Sequence of chain 1.A:
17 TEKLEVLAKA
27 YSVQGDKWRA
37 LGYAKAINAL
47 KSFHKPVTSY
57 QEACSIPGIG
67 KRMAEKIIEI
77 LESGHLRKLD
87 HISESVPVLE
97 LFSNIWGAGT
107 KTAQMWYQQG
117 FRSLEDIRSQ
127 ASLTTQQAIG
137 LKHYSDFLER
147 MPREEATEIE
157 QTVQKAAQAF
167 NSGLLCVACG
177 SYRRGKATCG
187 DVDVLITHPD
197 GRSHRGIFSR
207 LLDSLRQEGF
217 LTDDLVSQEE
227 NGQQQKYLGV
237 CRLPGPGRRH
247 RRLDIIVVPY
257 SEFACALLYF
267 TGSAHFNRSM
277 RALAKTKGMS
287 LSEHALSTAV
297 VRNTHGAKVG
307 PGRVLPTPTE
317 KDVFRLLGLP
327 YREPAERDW

Binding-site contacts:
Ligand atom OP1 contacts residue ARG248 of chain 1.A at 3.7 Å.
Ligand atom N1 contacts residue D3T1 of chain 1.E at 3.8 Å.
Ligand atom O3' contacts residue GLY103 of chain 1.A at 3.4 Å.
Ligand atom C5' contacts residue LEU234 of chain 1.A at 3.8 Å (hydrophobic).
Ligand atom C4' contacts residue GLY103 of chain 1.A at 3.5 Å.
Ligand atom O4' contacts residue LYS232 of chain 1.A at 3.4 Å (salt-bridge).
Ligand atom OP1 contacts residue THR108 of chain 1.A at 2.7 Å (h-bond).
Ligand atom OP2 contacts residue LYS107 of chain 1.A at 3.8 Å.
Ligand atom C4 contacts residue D3T1 of chain 1.E at 3.0 Å.
Ligand atom OP2 contacts residue GLY105 of chain 1.A at 3.6 Å.
Ligand atom OP1 contacts residue GLY103 of chain 1.A at 2.9 Å (h-bond).
Ligand atom C1' contacts residue TYR265 of chain 1.A at 3.3 Å (hydrophobic).
Ligand atom O3' contacts residue TRP102 of chain 1.A at 3.7 Å.
Ligand atom OP1 contacts residue GLY105 of chain 1.A at 2.7 Å (h-bond).
Ligand atom C5 contacts residue D3T1 of chain 1.E at 3.2 Å.
Ligand atom O4 contacts residue D3T1 of chain 1.E at 3.3 Å (h-bond).
Ligand atom OP1 contacts residue LYS107 of chain 1.A at 3.7 Å.
Ligand atom C6 contacts residue D3T1 of chain 1.E at 3.6 Å.
Ligand atom P contacts residue NA1 of chain 1.G at 3.6 Å.
Ligand atom OP1 contacts residue ALA104 of chain 1.A at 3.6 Å (h-bond).
Ligand atom C5' contacts residue GLY105 of chain 1.A at 3.5 Å.
Ligand atom C4' contacts residue ASP250 of chain 1.A at 3.1 Å.
Ligand atom C4' contacts residue TRP102 of chain 1.A at 3.7 Å (hydrophobic).
Ligand atom O5' contacts residue GLY105 of chain 1.A at 3.2 Å (h-bond).
Ligand atom OP2 contacts residue LYS107 of chain 1.A at 3.1 Å (salt-bridge).
Ligand atom O5' contacts residue LYS107 of chain 1.A at 3.6 Å.
Ligand atom C2 contacts residue D3T1 of chain 1.E at 3.7 Å.
Ligand atom OP1 contacts residue LYS107 of chain 1.A at 3.6 Å.
Ligand atom OP1 contacts residue NA1 of chain 1.G at 2.5 Å (h-bond).
Ligand atom OP2 contacts residue THR106 of chain 1.A at 3.5 Å (h-bond).
Ligand atom P contacts residue GLY105 of chain 1.A at 3.5 Å.
Ligand atom C2' contacts residue D3T1 of chain 1.E at 3.3 Å.
Ligand atom C3' contacts residue ASP250 of chain 1.A at 2.9 Å.
Ligand atom C5M contacts residue D3T1 of chain 1.E at 3.7 Å.
Ligand atom N3 contacts residue D3T1 of chain 1.E at 3.4 Å (h-bond).
Ligand atom O2 contacts residue TYR265 of chain 1.A at 3.0 Å (h-bond).
Ligand atom C5' contacts residue ASP250 of chain 1.A at 3.6 Å.
Ligand atom O3' contacts residue ALA104 of chain 1.A at 3.7 Å.
Ligand atom P contacts residue LYS107 of chain 1.A at 3.8 Å.
Ligand atom C5' contacts residue GLY103 of chain 1.A at 3.4 Å.

This small molecule binds to this protein.
Small molecule (SMILES): Cc1cn([C@H]2CC[C@@H](CO[P](=O)(O)O[C@H]3C[C@H](n4cnc5c(N)ncnc54)O[C@@H]3CO[P](=O)(O)O[C@H]3C[C@H](n4cc(C)c(=O)[nH]c4=O)O[C@@H]3CO[P](=O)(O)O[C@H]3C[C@H](n4cnc5c(=O)nc(N)[nH]c54)O[C@@H]3CO[P](=O)(O)O[C@H]3C[C@H](n4cnc5c(N)ncnc54)O[C@@H]3CO[P](=O)(O)O[C@H]3C[C@H](n4ccc(N)nc4=O)O[C@@H]3CO)O2)c(=O)[nH]c1=O